This protein binds this small molecule.
Small molecule (SMILES): OC[C@H]1O[C@H](O)[C@@H](O)[C@@H](O)[C@@H]1O

Binding-site contacts:
Ligand atom C1 contacts residue BMA3 of chain 1.AA at 3.0 Å.
Ligand atom C2 contacts residue BMA3 of chain 1.AA at 3.6 Å.
Ligand atom O5 contacts residue BMA3 of chain 1.AA at 4.2 Å.